A small-molecule ligand and the protein it binds are described below.
Small molecule (SMILES): CC(=O)N[C@H]1[C@H](O[C@H]2[C@H](O)[C@@H](NC(C)=O)CO[C@@H]2CO)O[C@H](CO)[C@@H](O)[C@@H]1O

Binding-site contacts:
Ligand atom C8 contacts residue SER487 of chain 1.A at 4.4 Å.
Ligand atom C3 contacts residue ASN485 of chain 1.A at 3.8 Å.
Ligand atom C7 contacts residue ASP510 of chain 1.A at 3.7 Å.
Ligand atom N2 contacts residue ASN485 of chain 1.A at 2.9 Å (h-bond).
Ligand atom C3 contacts residue ASP510 of chain 1.A at 4.0 Å.
Ligand atom O3 contacts residue LYS450 of chain 1.A at 4.3 Å.
Ligand atom O6 contacts residue SER463 of chain 1.A at 3.7 Å.
Ligand atom O6 contacts residue LEU464 of chain 1.A at 4.2 Å.
Ligand atom C5 contacts residue SER463 of chain 1.A at 4.1 Å.
Ligand atom C7 contacts residue LYS450 of chain 1.A at 3.7 Å.
Ligand atom N2 contacts residue ASP510 of chain 1.A at 2.8 Å (salt-bridge).
Ligand atom C8 contacts residue ASP510 of chain 1.A at 3.6 Å.
Ligand atom C8 contacts residue ASN513 of chain 1.A at 3.9 Å.
Ligand atom C5 contacts residue SER487 of chain 1.A at 4.2 Å.
Ligand atom C2 contacts residue ASP510 of chain 1.A at 3.6 Å.
Ligand atom C1 contacts residue SER487 of chain 1.A at 4.2 Å.
Ligand atom C4 contacts residue ASN485 of chain 1.A at 4.2 Å.
Ligand atom O5 contacts residue SER487 of chain 1.A at 4.3 Å.
Ligand atom C8 contacts residue ASN485 of chain 1.A at 4.5 Å.
Ligand atom C1 contacts residue SER463 of chain 1.A at 4.2 Å.
Ligand atom N2 contacts residue LYS450 of chain 1.A at 4.4 Å.
Ligand atom O5 contacts residue ASP461 of chain 1.A at 4.2 Å.
Ligand atom O7 contacts residue ASN485 of chain 1.A at 3.7 Å.
Ligand atom C6 contacts residue SER463 of chain 1.A at 3.8 Å.
Ligand atom C1 contacts residue ASP461 of chain 1.A at 4.4 Å.
Ligand atom C5 contacts residue ASN485 of chain 1.A at 3.6 Å.
Ligand atom C8 contacts residue LYS450 of chain 1.A at 3.8 Å.
Ligand atom C6 contacts residue LEU464 of chain 1.A at 4.3 Å (hydrophobic).
Ligand atom O5 contacts residue SER463 of chain 1.A at 3.4 Å.
Ligand atom C1 contacts residue ASP510 of chain 1.A at 3.7 Å.
Ligand atom C8 contacts residue CYS453 of chain 1.A at 4.1 Å (hydrophobic).
Ligand atom C8 contacts residue TYR508 of chain 1.A at 3.6 Å (hydrophobic).
Ligand atom C7 contacts residue ASN485 of chain 1.A at 3.5 Å.
Ligand atom O7 contacts residue ILE449 of chain 1.A at 3.7 Å.
Ligand atom O6 contacts residue SER400 of chain 1.A at 4.4 Å.
Ligand atom O7 contacts residue SER487 of chain 1.A at 4.2 Å.
Ligand atom C2 contacts residue ASN485 of chain 1.A at 2.5 Å.
Ligand atom O5 contacts residue ASN485 of chain 1.A at 2.4 Å (h-bond).
Ligand atom C1 contacts residue ASN485 of chain 1.A at 1.4 Å.
Ligand atom O7 contacts residue LYS450 of chain 1.A at 3.0 Å (salt-bridge).

Sequence of chain 1.A:
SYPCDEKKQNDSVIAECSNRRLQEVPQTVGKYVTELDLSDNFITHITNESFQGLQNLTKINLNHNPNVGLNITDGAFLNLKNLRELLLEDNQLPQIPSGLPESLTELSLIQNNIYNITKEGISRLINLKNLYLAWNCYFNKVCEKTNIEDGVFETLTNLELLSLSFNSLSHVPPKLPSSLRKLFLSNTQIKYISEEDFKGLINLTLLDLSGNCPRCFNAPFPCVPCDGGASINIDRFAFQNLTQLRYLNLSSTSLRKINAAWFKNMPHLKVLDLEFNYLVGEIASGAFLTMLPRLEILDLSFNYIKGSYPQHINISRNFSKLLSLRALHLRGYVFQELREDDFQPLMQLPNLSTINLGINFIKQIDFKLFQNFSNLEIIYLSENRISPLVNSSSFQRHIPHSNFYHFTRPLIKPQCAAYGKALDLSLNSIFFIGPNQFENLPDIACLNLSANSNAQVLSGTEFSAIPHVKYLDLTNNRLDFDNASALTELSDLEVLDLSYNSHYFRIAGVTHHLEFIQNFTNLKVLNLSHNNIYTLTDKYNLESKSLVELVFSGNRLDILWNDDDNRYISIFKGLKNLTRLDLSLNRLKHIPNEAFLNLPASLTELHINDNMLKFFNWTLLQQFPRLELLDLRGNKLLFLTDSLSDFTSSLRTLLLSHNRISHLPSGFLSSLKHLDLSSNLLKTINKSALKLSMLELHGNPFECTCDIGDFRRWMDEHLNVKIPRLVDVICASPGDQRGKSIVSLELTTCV